Binding-site contacts:
Ligand atom O3 contacts residue ARG308 of chain 1.D at 3.8 Å.
Ligand atom O1 contacts residue ASP313 of chain 1.D at 2.5 Å (salt-bridge).
Ligand atom C2 contacts residue THR167 of chain 1.A at 4.4 Å.
Ligand atom C3 contacts residue ARG308 of chain 1.D at 3.5 Å.
Ligand atom O3 contacts residue ALA13 of chain 1.B at 2.8 Å (h-bond).
Ligand atom C2 contacts residue GLU169 of chain 1.A at 3.4 Å.
Ligand atom C1 contacts residue ASP313 of chain 1.D at 2.9 Å.
Ligand atom C2 contacts residue ALA13 of chain 1.B at 4.2 Å (hydrophobic).
Ligand atom O1 contacts residue ALA168 of chain 1.A at 3.2 Å (h-bond).
Ligand atom C2 contacts residue ASP313 of chain 1.D at 3.6 Å.
Ligand atom C1 contacts residue THR167 of chain 1.A at 3.1 Å.
Ligand atom C3 contacts residue ALA13 of chain 1.B at 2.8 Å (hydrophobic).
Ligand atom C3 contacts residue GLU169 of chain 1.A at 3.6 Å.
Ligand atom O1 contacts residue GLU169 of chain 1.A at 2.8 Å (salt-bridge).
Ligand atom C1 contacts residue ALA168 of chain 1.A at 4.0 Å (hydrophobic).
Ligand atom C2 contacts residue ARG308 of chain 1.D at 3.2 Å.
Ligand atom O1 contacts residue THR167 of chain 1.A at 3.5 Å.
Ligand atom O3 contacts residue GLU169 of chain 1.A at 2.5 Å (salt-bridge).
Ligand atom C1 contacts residue GLU169 of chain 1.A at 3.3 Å.

Sequence of chain 1.A:
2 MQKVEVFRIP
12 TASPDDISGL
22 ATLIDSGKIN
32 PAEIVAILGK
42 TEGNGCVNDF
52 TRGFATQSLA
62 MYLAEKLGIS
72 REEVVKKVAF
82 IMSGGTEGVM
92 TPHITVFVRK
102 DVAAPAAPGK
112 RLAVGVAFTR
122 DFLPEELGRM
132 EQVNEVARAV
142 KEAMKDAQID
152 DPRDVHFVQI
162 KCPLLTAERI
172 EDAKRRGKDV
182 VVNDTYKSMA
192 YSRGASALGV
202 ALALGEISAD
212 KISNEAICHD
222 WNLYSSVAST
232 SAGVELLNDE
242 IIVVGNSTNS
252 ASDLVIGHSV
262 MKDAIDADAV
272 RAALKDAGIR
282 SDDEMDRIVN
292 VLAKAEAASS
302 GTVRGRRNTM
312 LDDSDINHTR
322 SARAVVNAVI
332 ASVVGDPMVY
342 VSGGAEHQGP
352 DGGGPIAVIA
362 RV

Sequence of chain 1.B:
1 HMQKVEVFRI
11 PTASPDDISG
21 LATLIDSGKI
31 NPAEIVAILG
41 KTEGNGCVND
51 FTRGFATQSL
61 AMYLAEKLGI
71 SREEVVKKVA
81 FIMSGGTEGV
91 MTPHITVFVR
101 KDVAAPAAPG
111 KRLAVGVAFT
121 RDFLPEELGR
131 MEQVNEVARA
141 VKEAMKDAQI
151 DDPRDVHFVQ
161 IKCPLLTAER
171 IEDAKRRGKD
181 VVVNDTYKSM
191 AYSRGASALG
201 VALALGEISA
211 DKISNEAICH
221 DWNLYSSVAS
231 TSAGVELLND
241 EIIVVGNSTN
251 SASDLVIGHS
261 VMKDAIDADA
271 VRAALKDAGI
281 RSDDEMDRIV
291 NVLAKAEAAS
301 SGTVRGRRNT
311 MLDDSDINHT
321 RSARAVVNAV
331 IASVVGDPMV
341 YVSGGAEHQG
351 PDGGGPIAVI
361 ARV

Sequence of chain 1.D:
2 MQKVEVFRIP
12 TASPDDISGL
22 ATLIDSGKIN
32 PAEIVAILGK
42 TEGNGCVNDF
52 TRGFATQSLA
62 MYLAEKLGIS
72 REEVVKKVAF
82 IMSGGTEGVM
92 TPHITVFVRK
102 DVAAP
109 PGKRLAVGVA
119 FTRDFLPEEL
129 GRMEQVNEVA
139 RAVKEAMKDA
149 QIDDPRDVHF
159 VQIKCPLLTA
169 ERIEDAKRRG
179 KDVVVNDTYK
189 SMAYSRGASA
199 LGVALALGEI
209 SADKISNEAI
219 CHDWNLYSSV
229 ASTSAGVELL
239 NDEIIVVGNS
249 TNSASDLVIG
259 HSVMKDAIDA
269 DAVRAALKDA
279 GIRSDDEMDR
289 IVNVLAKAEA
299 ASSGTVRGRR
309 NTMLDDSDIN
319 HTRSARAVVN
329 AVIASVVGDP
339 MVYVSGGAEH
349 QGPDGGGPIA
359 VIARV

This small molecule binds to this protein.
Small molecule (SMILES): OCCCO